Sequence of chain 1.A:
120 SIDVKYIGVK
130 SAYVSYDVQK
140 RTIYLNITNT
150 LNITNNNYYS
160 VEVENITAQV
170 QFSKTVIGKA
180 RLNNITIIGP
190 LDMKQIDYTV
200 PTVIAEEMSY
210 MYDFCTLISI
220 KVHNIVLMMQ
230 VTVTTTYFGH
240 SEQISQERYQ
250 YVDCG

Binding-site contacts:
Ligand atom C3 contacts residue ASN151 of chain 1.A at 3.8 Å.
Ligand atom C4 contacts residue NAG1 of chain 1.L at 4.3 Å.
Ligand atom O7 contacts residue NAG1 of chain 1.H at 2.7 Å (h-bond).
Ligand atom C6 contacts residue THR153 of chain 1.A at 4.4 Å.
Ligand atom C1 contacts residue ASN151 of chain 1.A at 1.4 Å.
Ligand atom O3 contacts residue NAG1 of chain 1.L at 3.5 Å (h-bond).
Ligand atom C8 contacts residue NAG1 of chain 1.L at 4.1 Å.
Ligand atom O5 contacts residue ASN151 of chain 1.C at 4.5 Å.
Ligand atom C7 contacts residue ASN151 of chain 1.A at 3.5 Å.
Ligand atom C1 contacts residue NAG1 of chain 1.H at 4.3 Å.
Ligand atom O4 contacts residue NAG1 of chain 1.H at 4.3 Å.
Ligand atom O7 contacts residue ASN151 of chain 1.A at 3.7 Å.
Ligand atom C7 contacts residue NAG1 of chain 1.H at 3.9 Å.
Ligand atom O5 contacts residue ASN151 of chain 1.A at 2.4 Å (h-bond).
Ligand atom C4 contacts residue ASN151 of chain 1.A at 4.2 Å.
Ligand atom C3 contacts residue NAG1 of chain 1.H at 4.2 Å.
Ligand atom O6 contacts residue NAG1 of chain 1.L at 4.2 Å.
Ligand atom C2 contacts residue ASN151 of chain 1.A at 2.5 Å.
Ligand atom N2 contacts residue NAG1 of chain 1.L at 2.8 Å (h-bond).
Ligand atom C7 contacts residue NAG1 of chain 1.L at 3.9 Å.
Ligand atom C1 contacts residue ASN151 of chain 1.C at 4.5 Å.
Ligand atom C1 contacts residue NAG1 of chain 1.L at 4.5 Å.
Ligand atom C5 contacts residue NAG1 of chain 1.H at 4.3 Å.
Ligand atom C5 contacts residue ASN151 of chain 1.A at 3.7 Å.
Ligand atom C2 contacts residue NAG1 of chain 1.L at 3.2 Å.
Ligand atom C3 contacts residue NAG1 of chain 1.L at 4.0 Å.
Ligand atom C6 contacts residue NAG1 of chain 1.H at 4.2 Å.
Ligand atom N2 contacts residue ASN151 of chain 1.A at 2.9 Å (h-bond).

Sequence of chain 1.C:
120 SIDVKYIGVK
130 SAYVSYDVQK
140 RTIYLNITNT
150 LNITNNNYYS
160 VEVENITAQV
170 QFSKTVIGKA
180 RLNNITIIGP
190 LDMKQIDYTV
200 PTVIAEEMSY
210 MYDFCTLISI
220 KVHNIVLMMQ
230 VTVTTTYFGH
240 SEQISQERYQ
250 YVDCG

The protein below binds the small molecule below.
Small molecule (SMILES): CC(=O)N[C@@H]1[C@@H](O)[C@H](O)[C@@H](CO)O[C@H]1O